Binding-site contacts:
Ligand atom O4D contacts residue THR181 of chain 1.B at 3.5 Å (h-bond).
Ligand atom O2B contacts residue GLY342 of chain 1.B at 2.8 Å (h-bond).
Ligand atom C6 contacts residue TYR302 of chain 1.B at 3.7 Å (hydrophobic).
Ligand atom O1A contacts residue ASN186 of chain 1.B at 2.8 Å (h-bond).
Ligand atom N7 contacts residue TYR302 of chain 1.B at 3.4 Å.
Ligand atom C1' contacts residue LYS185 of chain 1.B at 3.7 Å.
Ligand atom C8 contacts residue TYR302 of chain 1.B at 3.3 Å (hydrophobic).
Ligand atom PA contacts residue ASN186 of chain 1.B at 3.3 Å.
Ligand atom C4D contacts residue GLY182 of chain 1.B at 3.5 Å.
Ligand atom O2B contacts residue THR343 of chain 1.B at 3.0 Å (h-bond).
Ligand atom O3A contacts residue ALA184 of chain 1.B at 3.7 Å.
Ligand atom PB contacts residue GLY342 of chain 1.B at 3.5 Å.
Ligand atom C2 contacts residue ALA184 of chain 1.B at 3.7 Å (hydrophobic).
Ligand atom C4 contacts residue TYR302 of chain 1.B at 3.6 Å (hydrophobic).
Ligand atom O3A contacts residue GLY183 of chain 1.B at 3.6 Å.
Ligand atom O5' contacts residue ASN186 of chain 1.B at 2.9 Å (h-bond).
Ligand atom O2B contacts residue PRO341 of chain 1.B at 3.4 Å (h-bond).
Ligand atom PA contacts residue ARG365 of chain 1.B at 3.4 Å.
Ligand atom C2' contacts residue TYR302 of chain 1.B at 3.6 Å (hydrophobic).
Ligand atom O4' contacts residue LYS185 of chain 1.B at 3.4 Å.
Ligand atom O1B contacts residue GLY342 of chain 1.B at 3.5 Å (h-bond).
Ligand atom O2' contacts residue TYR302 of chain 1.B at 3.2 Å.
Ligand atom C4 contacts residue ALA184 of chain 1.B at 3.6 Å (hydrophobic).
Ligand atom O4D contacts residue GLY182 of chain 1.B at 3.0 Å (h-bond).
Ligand atom O1D contacts residue THR181 of chain 1.B at 3.0 Å (h-bond).
Ligand atom C5 contacts residue TYR302 of chain 1.B at 3.6 Å (hydrophobic).
Ligand atom N3 contacts residue ALA184 of chain 1.B at 3.4 Å.
Ligand atom C5' contacts residue ASN186 of chain 1.B at 3.3 Å.
Ligand atom O2A contacts residue ARG365 of chain 1.B at 3.7 Å.
Ligand atom C5D contacts residue THR343 of chain 1.B at 3.6 Å.
Ligand atom O1D contacts residue ARG309 of chain 1.B at 2.8 Å (salt-bridge).
Ligand atom N9 contacts residue TYR302 of chain 1.B at 3.5 Å.
Ligand atom O2A contacts residue GLY340 of chain 1.B at 3.3 Å.
Ligand atom C5D contacts residue GLY182 of chain 1.B at 3.3 Å.
Ligand atom O1A contacts residue ARG365 of chain 1.B at 2.3 Å (salt-bridge).
Ligand atom C5D contacts residue GLY342 of chain 1.B at 3.7 Å.
Ligand atom O1A contacts residue GLY183 of chain 1.B at 3.3 Å.
Ligand atom O2A contacts residue PRO341 of chain 1.B at 3.3 Å.
Ligand atom O2B contacts residue GLY340 of chain 1.B at 2.9 Å (h-bond).
Ligand atom C4' contacts residue ASN186 of chain 1.B at 3.7 Å.

Sequence of chain 1.B:
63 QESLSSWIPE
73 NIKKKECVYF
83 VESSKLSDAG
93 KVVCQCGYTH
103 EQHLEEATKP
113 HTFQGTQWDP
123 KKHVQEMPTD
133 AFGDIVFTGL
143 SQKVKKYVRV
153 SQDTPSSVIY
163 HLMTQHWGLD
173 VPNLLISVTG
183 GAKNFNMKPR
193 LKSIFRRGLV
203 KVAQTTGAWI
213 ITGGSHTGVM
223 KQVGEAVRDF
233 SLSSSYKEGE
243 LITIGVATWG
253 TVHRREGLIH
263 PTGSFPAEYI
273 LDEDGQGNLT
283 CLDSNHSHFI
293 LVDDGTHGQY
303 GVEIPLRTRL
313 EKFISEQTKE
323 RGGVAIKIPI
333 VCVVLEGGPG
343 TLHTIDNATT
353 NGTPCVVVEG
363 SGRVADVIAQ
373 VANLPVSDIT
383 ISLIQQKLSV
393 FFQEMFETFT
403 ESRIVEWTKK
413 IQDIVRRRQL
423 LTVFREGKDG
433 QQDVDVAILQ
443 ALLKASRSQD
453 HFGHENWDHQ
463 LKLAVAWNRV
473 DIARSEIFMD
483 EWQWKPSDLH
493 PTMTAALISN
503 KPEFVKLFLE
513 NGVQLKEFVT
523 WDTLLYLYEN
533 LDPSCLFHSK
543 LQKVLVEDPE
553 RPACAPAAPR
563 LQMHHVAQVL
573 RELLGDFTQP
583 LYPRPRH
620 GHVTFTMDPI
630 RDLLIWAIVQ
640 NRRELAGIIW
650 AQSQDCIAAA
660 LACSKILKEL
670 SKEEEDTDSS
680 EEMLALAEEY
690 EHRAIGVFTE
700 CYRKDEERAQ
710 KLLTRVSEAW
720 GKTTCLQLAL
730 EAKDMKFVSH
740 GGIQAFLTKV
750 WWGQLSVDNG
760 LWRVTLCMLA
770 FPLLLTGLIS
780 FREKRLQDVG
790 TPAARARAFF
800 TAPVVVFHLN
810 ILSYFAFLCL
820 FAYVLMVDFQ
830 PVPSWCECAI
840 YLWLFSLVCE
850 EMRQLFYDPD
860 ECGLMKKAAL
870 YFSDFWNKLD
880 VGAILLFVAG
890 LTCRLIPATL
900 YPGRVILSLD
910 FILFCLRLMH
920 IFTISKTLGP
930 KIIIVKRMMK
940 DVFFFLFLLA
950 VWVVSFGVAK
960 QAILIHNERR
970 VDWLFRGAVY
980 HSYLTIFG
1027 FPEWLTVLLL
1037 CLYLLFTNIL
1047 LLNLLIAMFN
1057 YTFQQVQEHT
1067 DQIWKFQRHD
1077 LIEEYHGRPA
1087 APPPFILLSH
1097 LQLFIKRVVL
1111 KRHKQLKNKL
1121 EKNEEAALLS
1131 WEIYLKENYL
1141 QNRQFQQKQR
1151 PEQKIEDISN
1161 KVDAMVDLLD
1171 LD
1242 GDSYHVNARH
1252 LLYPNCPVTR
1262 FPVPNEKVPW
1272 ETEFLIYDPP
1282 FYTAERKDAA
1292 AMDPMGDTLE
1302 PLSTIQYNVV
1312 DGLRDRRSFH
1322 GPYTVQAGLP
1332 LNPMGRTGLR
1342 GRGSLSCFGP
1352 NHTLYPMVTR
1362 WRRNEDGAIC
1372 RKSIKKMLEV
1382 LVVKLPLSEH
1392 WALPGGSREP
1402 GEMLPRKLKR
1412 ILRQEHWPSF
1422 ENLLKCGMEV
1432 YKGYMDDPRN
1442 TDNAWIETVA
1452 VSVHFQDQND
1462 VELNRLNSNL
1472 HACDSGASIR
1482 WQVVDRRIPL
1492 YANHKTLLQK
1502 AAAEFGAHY

A small-molecule ligand and the protein it binds are described below.
Small molecule (SMILES): Nc1ncnc2c1ncn2[C@@H]1O[C@H](CO[P](=O)(O)O[P](=O)(O)OC[C@H]2O[C@@H](O)[C@H](O)[C@@H]2O)[C@@H](O)[C@H]1O